Sequence of chain 1.B:
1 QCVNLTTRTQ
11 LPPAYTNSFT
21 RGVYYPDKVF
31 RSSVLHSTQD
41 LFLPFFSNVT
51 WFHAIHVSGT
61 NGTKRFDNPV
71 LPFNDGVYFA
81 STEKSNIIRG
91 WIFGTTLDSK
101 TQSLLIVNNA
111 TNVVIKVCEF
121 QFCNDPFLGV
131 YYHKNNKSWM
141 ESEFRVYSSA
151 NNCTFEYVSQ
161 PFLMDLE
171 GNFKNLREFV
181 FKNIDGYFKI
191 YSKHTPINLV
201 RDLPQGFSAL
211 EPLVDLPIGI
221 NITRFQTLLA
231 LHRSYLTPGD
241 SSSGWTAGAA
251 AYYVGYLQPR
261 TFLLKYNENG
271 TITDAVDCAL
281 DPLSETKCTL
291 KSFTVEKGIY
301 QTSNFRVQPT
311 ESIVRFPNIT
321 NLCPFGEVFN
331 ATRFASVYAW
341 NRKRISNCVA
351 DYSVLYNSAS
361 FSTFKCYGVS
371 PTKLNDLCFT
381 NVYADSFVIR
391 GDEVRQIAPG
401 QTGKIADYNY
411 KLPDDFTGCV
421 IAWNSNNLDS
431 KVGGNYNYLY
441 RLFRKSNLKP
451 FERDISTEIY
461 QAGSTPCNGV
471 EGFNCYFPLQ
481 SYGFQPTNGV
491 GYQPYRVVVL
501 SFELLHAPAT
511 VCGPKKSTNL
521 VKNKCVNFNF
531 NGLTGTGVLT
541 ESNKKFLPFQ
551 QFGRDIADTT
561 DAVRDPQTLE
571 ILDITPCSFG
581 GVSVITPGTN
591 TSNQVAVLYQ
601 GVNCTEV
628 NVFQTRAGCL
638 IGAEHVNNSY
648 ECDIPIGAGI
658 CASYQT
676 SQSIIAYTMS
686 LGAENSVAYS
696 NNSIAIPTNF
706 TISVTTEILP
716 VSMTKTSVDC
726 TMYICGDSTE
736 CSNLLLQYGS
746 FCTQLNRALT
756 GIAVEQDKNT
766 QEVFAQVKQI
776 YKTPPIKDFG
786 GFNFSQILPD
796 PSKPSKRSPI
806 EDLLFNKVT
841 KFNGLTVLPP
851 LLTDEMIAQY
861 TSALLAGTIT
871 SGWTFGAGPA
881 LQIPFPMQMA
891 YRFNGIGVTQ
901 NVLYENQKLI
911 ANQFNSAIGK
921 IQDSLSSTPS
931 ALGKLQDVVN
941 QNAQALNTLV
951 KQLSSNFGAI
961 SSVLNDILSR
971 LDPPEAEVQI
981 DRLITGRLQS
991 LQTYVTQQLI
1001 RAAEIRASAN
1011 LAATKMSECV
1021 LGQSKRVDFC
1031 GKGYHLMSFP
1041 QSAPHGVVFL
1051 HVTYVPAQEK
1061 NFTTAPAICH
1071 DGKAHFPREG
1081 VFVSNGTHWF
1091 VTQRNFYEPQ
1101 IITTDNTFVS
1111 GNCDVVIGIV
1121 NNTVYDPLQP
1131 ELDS

Binding-site contacts:
Ligand atom C8 contacts residue ASN1085 of chain 1.B at 3.2 Å.
Ligand atom C1 contacts residue PHE1090 of chain 1.B at 4.3 Å (hydrophobic).
Ligand atom C5 contacts residue HIS1088 of chain 1.B at 3.3 Å.
Ligand atom O5 contacts residue ASN1085 of chain 1.B at 2.4 Å (h-bond).
Ligand atom C7 contacts residue HIS1088 of chain 1.B at 4.3 Å.
Ligand atom C5 contacts residue PHE1090 of chain 1.B at 3.9 Å (hydrophobic).
Ligand atom C1 contacts residue HIS1088 of chain 1.B at 3.5 Å.
Ligand atom C4 contacts residue ASN1085 of chain 1.B at 4.2 Å.
Ligand atom O7 contacts residue ASN1085 of chain 1.B at 3.2 Å (h-bond).
Ligand atom C2 contacts residue ASN1085 of chain 1.B at 2.5 Å.
Ligand atom C4 contacts residue HIS1088 of chain 1.B at 3.8 Å.
Ligand atom N2 contacts residue ASN1085 of chain 1.B at 2.9 Å (h-bond).
Ligand atom C1 contacts residue ASN1085 of chain 1.B at 1.4 Å.
Ligand atom O7 contacts residue HIS1088 of chain 1.B at 3.8 Å.
Ligand atom C3 contacts residue ASN1085 of chain 1.B at 3.8 Å.
Ligand atom C3 contacts residue HIS1088 of chain 1.B at 3.5 Å.
Ligand atom O5 contacts residue PHE1090 of chain 1.B at 3.6 Å.
Ligand atom C7 contacts residue ASN1085 of chain 1.B at 3.2 Å.
Ligand atom C6 contacts residue PHE1090 of chain 1.B at 3.7 Å (hydrophobic).
Ligand atom C6 contacts residue HIS1088 of chain 1.B at 4.4 Å.
Ligand atom O4 contacts residue HIS1088 of chain 1.B at 3.7 Å.
Ligand atom O5 contacts residue HIS1088 of chain 1.B at 3.8 Å.
Ligand atom N2 contacts residue HIS1088 of chain 1.B at 4.4 Å.
Ligand atom C2 contacts residue HIS1088 of chain 1.B at 4.0 Å.
Ligand atom C5 contacts residue ASN1085 of chain 1.B at 3.7 Å.

The small molecule below binds the protein below.
Small molecule (SMILES): CC(=O)N[C@H]1[C@H](O[C@H]2[C@H](O)[C@@H](NC(C)=O)CO[C@@H]2CO)O[C@H](CO)[C@@H](O)[C@@H]1O